Binding-site contacts:
Ligand atom O7 contacts residue ASN283 of chain 1.D at 3.3 Å (h-bond).
Ligand atom O3 contacts residue ASP640 of chain 1.D at 4.2 Å.
Ligand atom O5 contacts residue ASN283 of chain 1.D at 2.4 Å (h-bond).
Ligand atom C6 contacts residue ARG558 of chain 1.D at 3.8 Å.
Ligand atom O4 contacts residue ASP640 of chain 1.D at 3.9 Å.
Ligand atom N2 contacts residue ASP640 of chain 1.D at 4.4 Å.
Ligand atom C7 contacts residue ASN283 of chain 1.D at 3.4 Å.
Ligand atom C3 contacts residue ASP640 of chain 1.D at 4.2 Å.
Ligand atom C4 contacts residue ASN283 of chain 1.D at 4.2 Å.
Ligand atom C5 contacts residue ASP640 of chain 1.D at 4.4 Å.
Ligand atom C6 contacts residue ALA281 of chain 1.D at 3.9 Å (hydrophobic).
Ligand atom O4 contacts residue ARG558 of chain 1.D at 4.1 Å.
Ligand atom C5 contacts residue ARG558 of chain 1.D at 3.7 Å.
Ligand atom O5 contacts residue ALA281 of chain 1.D at 4.0 Å.
Ligand atom C1 contacts residue ASN283 of chain 1.D at 1.4 Å.
Ligand atom C3 contacts residue ASN283 of chain 1.D at 3.8 Å.
Ligand atom C5 contacts residue ASN283 of chain 1.D at 3.7 Å.
Ligand atom C2 contacts residue ASN283 of chain 1.D at 2.4 Å.
Ligand atom C6 contacts residue ASP640 of chain 1.D at 4.4 Å.
Ligand atom C3 contacts residue GLU639 of chain 1.D at 3.7 Å.
Ligand atom C7 contacts residue SER311 of chain 1.D at 4.0 Å.
Ligand atom O4 contacts residue GLU639 of chain 1.D at 3.3 Å (salt-bridge).
Ligand atom C5 contacts residue ALA281 of chain 1.D at 4.3 Å (hydrophobic).
Ligand atom O3 contacts residue GLU639 of chain 1.D at 2.8 Å (salt-bridge).
Ligand atom O7 contacts residue ILE310 of chain 1.D at 4.4 Å.
Ligand atom O6 contacts residue ASP640 of chain 1.D at 3.7 Å.
Ligand atom C4 contacts residue GLU639 of chain 1.D at 4.0 Å.
Ligand atom O6 contacts residue ARG558 of chain 1.D at 3.4 Å (salt-bridge).
Ligand atom O7 contacts residue THR312 of chain 1.D at 4.0 Å.
Ligand atom C4 contacts residue ARG558 of chain 1.D at 4.5 Å.
Ligand atom O7 contacts residue SER311 of chain 1.D at 2.9 Å (h-bond).
Ligand atom N2 contacts residue ASN283 of chain 1.D at 2.9 Å (h-bond).

Sequence of chain 1.D:
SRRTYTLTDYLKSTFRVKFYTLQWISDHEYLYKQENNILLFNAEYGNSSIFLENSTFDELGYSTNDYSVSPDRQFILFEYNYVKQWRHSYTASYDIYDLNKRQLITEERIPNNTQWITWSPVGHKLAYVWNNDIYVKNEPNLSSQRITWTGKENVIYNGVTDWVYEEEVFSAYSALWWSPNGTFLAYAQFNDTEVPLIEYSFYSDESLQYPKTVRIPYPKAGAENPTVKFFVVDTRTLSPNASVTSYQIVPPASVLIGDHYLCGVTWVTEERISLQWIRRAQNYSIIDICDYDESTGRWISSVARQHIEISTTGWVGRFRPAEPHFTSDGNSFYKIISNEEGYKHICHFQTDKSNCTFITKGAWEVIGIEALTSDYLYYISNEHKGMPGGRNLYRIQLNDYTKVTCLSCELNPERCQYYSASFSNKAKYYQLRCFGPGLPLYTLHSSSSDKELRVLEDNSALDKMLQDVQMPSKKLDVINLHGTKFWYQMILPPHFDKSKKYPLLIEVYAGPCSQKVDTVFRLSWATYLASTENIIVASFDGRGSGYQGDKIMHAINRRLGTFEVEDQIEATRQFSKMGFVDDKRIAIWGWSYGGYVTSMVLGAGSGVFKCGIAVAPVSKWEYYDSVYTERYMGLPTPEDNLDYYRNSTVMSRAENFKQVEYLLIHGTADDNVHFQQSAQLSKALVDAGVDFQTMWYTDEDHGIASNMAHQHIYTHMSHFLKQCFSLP

This small molecule binds to this protein.
Small molecule (SMILES): CC(=O)N[C@H]1[C@H](O[C@H]2[C@H](O)[C@@H](NC(C)=O)CO[C@@H]2CO)O[C@H](CO)[C@@H](O)[C@@H]1O